A protein and the small-molecule ligand that binds it are described below.
Small molecule (SMILES): CC(=O)N[C@H]1[C@H](O[C@H]2[C@H](O)[C@@H](NC(C)=O)CO[C@@H]2CO)O[C@H](CO)[C@@H](O)[C@@H]1O

Binding-site contacts:
Ligand atom C4 contacts residue ASN252 of chain 1.Q at 4.3 Å.
Ligand atom O6 contacts residue SER207 of chain 1.Q at 3.8 Å.
Ligand atom C5 contacts residue ASN252 of chain 1.Q at 3.7 Å.
Ligand atom C7 contacts residue SER251 of chain 1.Q at 3.1 Å.
Ligand atom C7 contacts residue ARG205 of chain 1.Q at 4.4 Å.
Ligand atom C3 contacts residue ASN252 of chain 1.Q at 3.8 Å.
Ligand atom O5 contacts residue ASN252 of chain 1.Q at 2.4 Å (h-bond).
Ligand atom N2 contacts residue SER251 of chain 1.Q at 4.1 Å.
Ligand atom C2 contacts residue ASN252 of chain 1.Q at 2.5 Å.
Ligand atom C1 contacts residue PHE208 of chain 1.Q at 4.4 Å (hydrophobic).
Ligand atom O5 contacts residue PHE208 of chain 1.Q at 3.5 Å.
Ligand atom N2 contacts residue ASN252 of chain 1.Q at 3.0 Å (h-bond).
Ligand atom C8 contacts residue ARG205 of chain 1.Q at 3.7 Å.
Ligand atom C5 contacts residue PHE208 of chain 1.Q at 4.4 Å (hydrophobic).
Ligand atom C8 contacts residue SER251 of chain 1.Q at 3.4 Å.
Ligand atom O6 contacts residue ASP211 of chain 1.Q at 3.9 Å.
Ligand atom C6 contacts residue PHE208 of chain 1.Q at 4.0 Å (hydrophobic).
Ligand atom C1 contacts residue ASN252 of chain 1.Q at 1.4 Å.
Ligand atom O7 contacts residue SER251 of chain 1.Q at 2.5 Å (h-bond).
Ligand atom N2 contacts residue ARG205 of chain 1.Q at 4.0 Å.
Ligand atom O6 contacts residue PHE208 of chain 1.Q at 4.0 Å.
Ligand atom C7 contacts residue ASN252 of chain 1.Q at 4.0 Å.

Sequence of chain 1.Q:
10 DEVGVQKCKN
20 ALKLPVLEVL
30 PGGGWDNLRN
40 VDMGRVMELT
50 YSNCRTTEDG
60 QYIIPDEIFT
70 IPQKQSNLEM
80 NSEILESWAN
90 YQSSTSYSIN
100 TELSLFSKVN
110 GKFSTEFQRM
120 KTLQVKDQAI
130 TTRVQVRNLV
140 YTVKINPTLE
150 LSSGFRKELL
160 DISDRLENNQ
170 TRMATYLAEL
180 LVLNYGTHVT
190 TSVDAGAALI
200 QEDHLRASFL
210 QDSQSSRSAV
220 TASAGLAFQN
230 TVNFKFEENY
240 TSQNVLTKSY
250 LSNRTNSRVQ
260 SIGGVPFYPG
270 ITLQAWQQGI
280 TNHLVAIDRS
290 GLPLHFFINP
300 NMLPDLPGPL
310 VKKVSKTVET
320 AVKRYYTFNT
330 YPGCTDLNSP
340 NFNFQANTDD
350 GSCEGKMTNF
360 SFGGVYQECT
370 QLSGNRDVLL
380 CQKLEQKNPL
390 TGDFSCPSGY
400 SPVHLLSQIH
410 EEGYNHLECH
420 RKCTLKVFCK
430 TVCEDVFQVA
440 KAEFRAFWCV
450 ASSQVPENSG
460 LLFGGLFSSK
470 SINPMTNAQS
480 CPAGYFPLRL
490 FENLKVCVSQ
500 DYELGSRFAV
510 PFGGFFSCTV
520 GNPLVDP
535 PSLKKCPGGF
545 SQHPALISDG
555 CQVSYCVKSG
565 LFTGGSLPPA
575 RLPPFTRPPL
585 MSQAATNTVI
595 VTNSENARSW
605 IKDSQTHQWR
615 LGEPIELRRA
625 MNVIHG